Sequence of chain 1.A:
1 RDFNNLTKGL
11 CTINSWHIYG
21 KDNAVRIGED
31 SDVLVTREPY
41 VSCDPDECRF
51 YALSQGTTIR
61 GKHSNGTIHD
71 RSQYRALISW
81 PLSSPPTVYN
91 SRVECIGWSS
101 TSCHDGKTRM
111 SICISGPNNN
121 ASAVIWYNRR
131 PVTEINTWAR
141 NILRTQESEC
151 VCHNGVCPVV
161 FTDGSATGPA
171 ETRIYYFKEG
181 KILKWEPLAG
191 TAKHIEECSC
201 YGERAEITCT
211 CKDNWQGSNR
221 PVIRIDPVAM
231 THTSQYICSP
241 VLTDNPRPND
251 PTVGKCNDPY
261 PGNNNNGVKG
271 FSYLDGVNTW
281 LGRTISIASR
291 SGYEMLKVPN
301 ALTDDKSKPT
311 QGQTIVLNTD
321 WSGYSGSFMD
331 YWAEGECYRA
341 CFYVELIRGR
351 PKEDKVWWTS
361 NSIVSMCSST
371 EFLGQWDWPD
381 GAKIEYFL

A small-molecule ligand and the protein it binds are described below.
Small molecule (SMILES): CC(=O)N[C@H]1[C@H](O[C@H]2[C@H](O)[C@@H](NC(C)=O)CO[C@@H]2CO)O[C@H](CO)[C@@H](O[C@@H]2O[C@H](CO[C@H]3O[C@H](CO)[C@@H](O)[C@H](O)[C@@H]3O)[C@@H](O)[C@H](O[C@H]3O[C@H](CO)[C@@H](O)[C@H](O)[C@@H]3O[C@H]3O[C@H](CO)[C@@H](O)[C@H](O)[C@@H]3O[C@H]3O[C@H](CO)[C@@H](O)[C@H](O)[C@@H]3O)[C@@H]2O)[C@@H]1O

Binding-site contacts:
Ligand atom O5 contacts residue ASP250 of chain 2.A at 3.5 Å (salt-bridge).
Ligand atom C3 contacts residue GLY312 of chain 2.A at 3.1 Å.
Ligand atom O3 contacts residue GLU294 of chain 2.A at 2.6 Å (salt-bridge).
Ligand atom O6 contacts residue LYS308 of chain 2.A at 2.8 Å (salt-bridge).
Ligand atom O3 contacts residue ARG283 of chain 2.A at 2.9 Å (salt-bridge).
Ligand atom C7 contacts residue ASN120 of chain 1.A at 3.5 Å.
Ligand atom C5 contacts residue ASN120 of chain 1.A at 3.7 Å.
Ligand atom O5 contacts residue GLN375 of chain 2.A at 3.3 Å (h-bond).
Ligand atom C6 contacts residue ASP250 of chain 2.A at 3.5 Å.
Ligand atom O6 contacts residue GLN375 of chain 2.A at 3.3 Å.
Ligand atom O3 contacts residue GLY312 of chain 2.A at 2.9 Å (h-bond).
Ligand atom O4 contacts residue ILE287 of chain 2.A at 3.2 Å.
Ligand atom C5 contacts residue ARG283 of chain 2.A at 3.5 Å.
Ligand atom O2 contacts residue GLY312 of chain 2.A at 3.1 Å.
Ligand atom C6 contacts residue THR310 of chain 2.A at 3.6 Å.
Ligand atom O3 contacts residue ASN249 of chain 2.A at 2.7 Å (h-bond).
Ligand atom O3 contacts residue ASP250 of chain 2.A at 2.9 Å (salt-bridge).
Ligand atom C6 contacts residue GLN311 of chain 2.A at 3.6 Å.
Ligand atom O6 contacts residue ASP250 of chain 2.A at 2.6 Å (salt-bridge).
Ligand atom O2 contacts residue LEU296 of chain 2.A at 3.5 Å.
Ligand atom O3 contacts residue GLN311 of chain 2.A at 3.2 Å.
Ligand atom O6 contacts residue THR310 of chain 2.A at 3.4 Å (h-bond).
Ligand atom C5 contacts residue THR310 of chain 2.A at 3.6 Å.
Ligand atom C8 contacts residue ASN119 of chain 1.A at 3.4 Å.
Ligand atom C4 contacts residue GLU294 of chain 2.A at 3.6 Å.
Ligand atom N2 contacts residue ASN120 of chain 1.A at 2.9 Å (h-bond).
Ligand atom C6 contacts residue LEU373 of chain 2.A at 3.4 Å (hydrophobic).
Ligand atom C6 contacts residue LYS308 of chain 2.A at 3.6 Å.
Ligand atom O2 contacts residue ASN249 of chain 2.A at 3.2 Å (h-bond).
Ligand atom O4 contacts residue ARG247 of chain 2.A at 3.1 Å (salt-bridge).
Ligand atom O5 contacts residue ASN120 of chain 1.A at 2.4 Å (h-bond).
Ligand atom C6 contacts residue ILE285 of chain 2.A at 3.5 Å (hydrophobic).
Ligand atom O5 contacts residue ARG283 of chain 2.A at 3.1 Å (salt-bridge).
Ligand atom C2 contacts residue ASN120 of chain 1.A at 2.5 Å.
Ligand atom O4 contacts residue GLU294 of chain 2.A at 2.8 Å (salt-bridge).
Ligand atom C3 contacts residue GLU294 of chain 2.A at 3.3 Å.
Ligand atom O5 contacts residue GLY374 of chain 2.A at 3.2 Å.
Ligand atom C1 contacts residue ASN120 of chain 1.A at 1.4 Å.
Ligand atom O6 contacts residue ILE285 of chain 2.A at 2.8 Å (h-bond).
Ligand atom O5 contacts residue GLY312 of chain 2.A at 3.6 Å.

Sequence of chain 2.A:
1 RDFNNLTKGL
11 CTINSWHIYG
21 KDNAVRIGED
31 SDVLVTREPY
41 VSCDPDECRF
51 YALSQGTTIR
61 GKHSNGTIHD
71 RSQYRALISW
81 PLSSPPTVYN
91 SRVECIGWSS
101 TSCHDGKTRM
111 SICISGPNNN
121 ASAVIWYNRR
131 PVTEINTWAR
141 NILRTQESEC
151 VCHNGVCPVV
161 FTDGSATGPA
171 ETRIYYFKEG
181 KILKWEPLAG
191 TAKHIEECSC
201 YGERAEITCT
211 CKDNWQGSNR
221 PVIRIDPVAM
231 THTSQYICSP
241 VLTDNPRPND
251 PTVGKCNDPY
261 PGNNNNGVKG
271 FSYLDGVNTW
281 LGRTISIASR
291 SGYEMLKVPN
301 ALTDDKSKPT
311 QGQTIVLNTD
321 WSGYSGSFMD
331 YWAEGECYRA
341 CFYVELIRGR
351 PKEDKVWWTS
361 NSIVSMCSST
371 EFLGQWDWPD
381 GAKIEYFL